Binding-site contacts:
Ligand atom CL01 contacts residue GLY127 of chain 1.N at 3.5 Å.
Ligand atom O03 contacts residue SER98 of chain 1.N at 2.7 Å (h-bond).
Ligand atom C05 contacts residue VAL71 of chain 1.N at 3.8 Å (hydrophobic).
Ligand atom B28 contacts residue SER98 of chain 1.N at 1.7 Å.
Ligand atom O19 contacts residue VAL71 of chain 1.N at 3.0 Å (h-bond).
Ligand atom O19 contacts residue SER70 of chain 1.N at 3.8 Å.
Ligand atom O26 contacts residue HIS142 of chain 1.N at 3.2 Å (h-bond).
Ligand atom C04 contacts residue GLY69 of chain 1.N at 3.8 Å.
Ligand atom C08 contacts residue HIS123 of chain 1.N at 3.3 Å.
Ligand atom C05 contacts residue MET99 of chain 1.N at 3.8 Å (hydrophobic).
Ligand atom C08 contacts residue GLN124 of chain 1.N at 3.5 Å.
Ligand atom C18 contacts residue LEU126 of chain 1.N at 3.7 Å (hydrophobic).
Ligand atom B28 contacts residue GLY69 of chain 1.N at 3.9 Å.
Ligand atom O03 contacts residue MET99 of chain 1.N at 2.9 Å (h-bond).
Ligand atom C05 contacts residue SER98 of chain 1.N at 3.3 Å.
Ligand atom CL01 contacts residue LEU126 of chain 1.N at 3.1 Å.
Ligand atom C12 contacts residue LEU126 of chain 1.N at 3.7 Å (hydrophobic).
Ligand atom C07 contacts residue MET99 of chain 1.N at 3.5 Å (hydrophobic).
Ligand atom B28 contacts residue MET99 of chain 1.N at 3.6 Å.
Ligand atom C18 contacts residue VAL71 of chain 1.N at 3.8 Å (hydrophobic).
Ligand atom C12 contacts residue GLY69 of chain 1.N at 3.6 Å.
Ligand atom C08 contacts residue PRO125 of chain 1.N at 3.4 Å (hydrophobic).
Ligand atom C06 contacts residue MET99 of chain 1.N at 3.8 Å (hydrophobic).
Ligand atom O02 contacts residue SER98 of chain 1.N at 2.7 Å (h-bond).
Ligand atom N17 contacts residue LEU126 of chain 1.N at 2.8 Å (h-bond).
Ligand atom O11 contacts residue LEU126 of chain 1.N at 2.8 Å (h-bond).
Ligand atom C06 contacts residue SER98 of chain 1.N at 3.2 Å.
Ligand atom C20 contacts residue LEU126 of chain 1.N at 3.7 Å (hydrophobic).
Ligand atom O02 contacts residue HIS123 of chain 1.N at 3.5 Å (h-bond).
Ligand atom O03 contacts residue GLY69 of chain 1.N at 2.6 Å (h-bond).
Ligand atom N09 contacts residue GLY69 of chain 1.N at 2.8 Å (h-bond).
Ligand atom C25 contacts residue LEU126 of chain 1.N at 3.3 Å (hydrophobic).
Ligand atom C27 contacts residue ALA139 of chain 1.N at 3.9 Å (hydrophobic).
Ligand atom O11 contacts residue PRO125 of chain 1.N at 3.3 Å.
Ligand atom C13 contacts residue LEU126 of chain 1.N at 3.8 Å (hydrophobic).
Ligand atom O26 contacts residue ILE143 of chain 1.N at 3.5 Å.
Ligand atom C10 contacts residue GLY69 of chain 1.N at 3.7 Å.
Ligand atom O03 contacts residue GLY68 of chain 1.N at 3.3 Å.
Ligand atom C04 contacts residue SER98 of chain 1.N at 2.7 Å.
Ligand atom B28 contacts residue HIS123 of chain 1.N at 3.5 Å.

Sequence of chain 1.N:
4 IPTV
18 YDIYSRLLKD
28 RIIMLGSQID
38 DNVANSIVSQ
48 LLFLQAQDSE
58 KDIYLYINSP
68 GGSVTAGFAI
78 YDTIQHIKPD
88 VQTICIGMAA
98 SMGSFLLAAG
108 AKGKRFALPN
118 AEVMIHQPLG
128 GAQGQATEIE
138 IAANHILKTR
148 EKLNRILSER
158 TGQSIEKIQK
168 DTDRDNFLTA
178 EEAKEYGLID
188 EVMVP

The protein below binds the small molecule below.
Small molecule (SMILES): COc1ccc(C(=O)N[C@@H](CC(C)C)C(=O)N[C@@H](CC(C)C)B(O)O)c(Cl)c1